A protein and the small-molecule ligand that binds it are described below.
Small molecule (SMILES): CC(=O)N[C@@H]1[C@@H](O)[C@H](O)[C@@H](CO)O[C@H]1O

Binding-site contacts:
Ligand atom C8 contacts residue ASN81 of chain 1.B at 3.2 Å.
Ligand atom O7 contacts residue ASN81 of chain 1.B at 4.4 Å.
Ligand atom N2 contacts residue SER80 of chain 1.B at 4.2 Å.
Ligand atom C1 contacts residue SER80 of chain 1.B at 4.1 Å.
Ligand atom C1 contacts residue ASN81 of chain 1.B at 4.2 Å.
Ligand atom C3 contacts residue ASN78 of chain 1.B at 3.9 Å.
Ligand atom N2 contacts residue ASN78 of chain 1.B at 3.0 Å (h-bond).
Ligand atom C7 contacts residue ASN81 of chain 1.B at 3.4 Å.
Ligand atom C1 contacts residue ASN78 of chain 1.B at 1.5 Å.
Ligand atom O5 contacts residue ASN78 of chain 1.B at 2.4 Å (h-bond).
Ligand atom C2 contacts residue SER80 of chain 1.B at 4.2 Å.
Ligand atom C2 contacts residue ASN81 of chain 1.B at 4.2 Å.
Ligand atom C2 contacts residue ASN78 of chain 1.B at 2.5 Å.
Ligand atom C5 contacts residue ASN78 of chain 1.B at 3.7 Å.
Ligand atom O7 contacts residue SER80 of chain 1.B at 3.6 Å.
Ligand atom C4 contacts residue ASN78 of chain 1.B at 4.3 Å.
Ligand atom N2 contacts residue ASN81 of chain 1.B at 3.1 Å.
Ligand atom C7 contacts residue SER80 of chain 1.B at 4.1 Å.
Ligand atom C7 contacts residue ASN78 of chain 1.B at 4.0 Å.

Sequence of chain 1.B:
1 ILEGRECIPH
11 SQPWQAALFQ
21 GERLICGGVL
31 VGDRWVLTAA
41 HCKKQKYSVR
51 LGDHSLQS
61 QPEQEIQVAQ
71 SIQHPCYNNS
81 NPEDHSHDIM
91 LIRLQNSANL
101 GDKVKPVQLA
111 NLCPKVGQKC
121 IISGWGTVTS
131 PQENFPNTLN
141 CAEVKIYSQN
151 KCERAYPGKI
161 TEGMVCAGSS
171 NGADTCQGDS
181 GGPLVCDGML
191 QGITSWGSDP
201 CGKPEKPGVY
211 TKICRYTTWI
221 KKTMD